Sequence of chain 1.D:
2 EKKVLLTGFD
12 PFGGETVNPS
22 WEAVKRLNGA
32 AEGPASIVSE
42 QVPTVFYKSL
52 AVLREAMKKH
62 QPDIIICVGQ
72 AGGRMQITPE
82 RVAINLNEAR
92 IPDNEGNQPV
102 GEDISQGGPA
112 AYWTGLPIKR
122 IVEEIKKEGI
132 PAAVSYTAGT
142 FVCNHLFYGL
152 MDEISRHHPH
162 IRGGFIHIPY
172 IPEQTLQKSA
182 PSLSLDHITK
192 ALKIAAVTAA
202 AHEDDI

This protein binds this small molecule.
Small molecule (SMILES): Cl[Pt+]12<-n3ccccc3-c3cccc(-c4ccccn->14)n->23

Binding-site contacts:
Ligand atom N1 contacts residue PRO160 of chain 1.D at 4.0 Å.
Ligand atom C8 contacts residue HIS158 of chain 1.D at 3.6 Å.
Ligand atom C6 contacts residue HIS158 of chain 1.D at 3.3 Å.
Ligand atom C15 contacts residue HIS161 of chain 1.D at 3.7 Å.
Ligand atom N1 contacts residue HIS161 of chain 1.D at 3.3 Å (h-bond).
Ligand atom N2 contacts residue PRO160 of chain 1.D at 3.4 Å.
Ligand atom C11 contacts residue PRO160 of chain 1.D at 3.5 Å (hydrophobic).
Ligand atom N1 contacts residue HIS159 of chain 1.D at 3.9 Å.
Ligand atom C1 contacts residue HIS159 of chain 1.D at 4.3 Å.
Ligand atom C10 contacts residue PRO160 of chain 1.D at 3.7 Å (hydrophobic).
Ligand atom C9 contacts residue HIS158 of chain 1.D at 4.3 Å.
Ligand atom C5 contacts residue HIS158 of chain 1.D at 3.6 Å.
Ligand atom C3 contacts residue HIS159 of chain 1.D at 3.2 Å.
Ligand atom C2 contacts residue HIS159 of chain 1.D at 4.2 Å.
Ligand atom C1 contacts residue HIS161 of chain 1.D at 3.1 Å.
Ligand atom C6 contacts residue HIS159 of chain 1.D at 4.1 Å.
Ligand atom C7 contacts residue HIS158 of chain 1.D at 3.0 Å.
Ligand atom C14 contacts residue PRO160 of chain 1.D at 4.1 Å (hydrophobic).
Ligand atom C4 contacts residue HIS158 of chain 1.D at 3.8 Å.
Ligand atom C5 contacts residue HIS159 of chain 1.D at 3.8 Å.
Ligand atom PT1 contacts residue PRO160 of chain 1.D at 3.2 Å.
Ligand atom C6 contacts residue PRO160 of chain 1.D at 4.0 Å (hydrophobic).
Ligand atom PT1 contacts residue HIS161 of chain 1.D at 2.6 Å.
Ligand atom C13 contacts residue PRO160 of chain 1.D at 4.5 Å (hydrophobic).
Ligand atom C2 contacts residue HIS161 of chain 1.D at 4.5 Å.
Ligand atom N3 contacts residue PRO160 of chain 1.D at 2.9 Å.
Ligand atom N2 contacts residue HIS159 of chain 1.D at 4.5 Å.
Ligand atom N2 contacts residue HIS158 of chain 1.D at 4.0 Å.
Ligand atom C15 contacts residue PRO160 of chain 1.D at 3.3 Å (hydrophobic).
Ligand atom C4 contacts residue HIS159 of chain 1.D at 2.9 Å.
Ligand atom N3 contacts residue HIS161 of chain 1.D at 3.7 Å.
Ligand atom C12 contacts residue PRO160 of chain 1.D at 4.2 Å (hydrophobic).
Ligand atom C5 contacts residue PRO160 of chain 1.D at 4.2 Å (hydrophobic).